Sequence of chain 1.A:
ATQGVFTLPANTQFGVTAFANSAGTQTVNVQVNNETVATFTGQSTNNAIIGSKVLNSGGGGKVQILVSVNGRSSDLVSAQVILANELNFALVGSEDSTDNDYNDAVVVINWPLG

Sequence of chain 1.B:
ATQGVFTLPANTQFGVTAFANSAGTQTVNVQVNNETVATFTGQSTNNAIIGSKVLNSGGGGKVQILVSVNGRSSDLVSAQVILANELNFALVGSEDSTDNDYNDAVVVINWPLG

A protein and the small-molecule ligand that binds it are described below.
Small molecule (SMILES): CO[C@@H]1O[C@@H](C)[C@@H](O)[C@@H](O)[C@@H]1O

Binding-site contacts:
Ligand atom C1 contacts residue ALA23 of chain 1.B at 3.9 Å (hydrophobic).
Ligand atom C4 contacts residue CA1 of chain 1.I at 3.5 Å.
Ligand atom C4 contacts residue GLY114 of chain 1.A at 3.5 Å.
Ligand atom C2 contacts residue ASP96 of chain 1.B at 3.4 Å.
Ligand atom C2 contacts residue CA1 of chain 1.H at 3.3 Å.
Ligand atom C2 contacts residue CA1 of chain 1.I at 3.8 Å.
Ligand atom C6 contacts residue ALA23 of chain 1.B at 3.6 Å (hydrophobic).
Ligand atom C3 contacts residue ASP99 of chain 1.B at 3.2 Å.
Ligand atom C1 contacts residue SER22 of chain 1.B at 3.3 Å.
Ligand atom C3 contacts residue CA1 of chain 1.H at 3.4 Å.
Ligand atom C1 contacts residue ASP96 of chain 1.B at 3.7 Å.
Ligand atom O2 contacts residue ASP99 of chain 1.B at 3.5 Å (salt-bridge).
Ligand atom O2 contacts residue ASP96 of chain 1.B at 2.6 Å (salt-bridge).
Ligand atom O3 contacts residue CA1 of chain 1.H at 2.5 Å.
Ligand atom O2 contacts residue CA1 of chain 1.H at 2.5 Å.
Ligand atom C3 contacts residue ASP104 of chain 1.B at 3.8 Å.
Ligand atom O4 contacts residue SER22 of chain 1.B at 3.5 Å.
Ligand atom O1 contacts residue SER97 of chain 1.B at 3.9 Å.
Ligand atom C2 contacts residue ASP104 of chain 1.B at 3.3 Å.
Ligand atom O1 contacts residue ASP96 of chain 1.B at 4.1 Å.
Ligand atom C2 contacts residue SER22 of chain 1.B at 3.5 Å.
Ligand atom O2 contacts residue ASP104 of chain 1.B at 3.1 Å (salt-bridge).
Ligand atom O4 contacts residue CA1 of chain 1.I at 2.5 Å.
Ligand atom O4 contacts residue ASP101 of chain 1.B at 4.1 Å.
Ligand atom O4 contacts residue GLY114 of chain 1.A at 2.5 Å (h-bond).
Ligand atom C4 contacts residue ASP99 of chain 1.B at 4.0 Å.
Ligand atom O2 contacts residue SER22 of chain 1.B at 4.2 Å.
Ligand atom O4 contacts residue ASP104 of chain 1.B at 3.9 Å.
Ligand atom C6 contacts residue GLY114 of chain 1.A at 3.7 Å.
Ligand atom O4 contacts residue ASN21 of chain 1.B at 3.1 Å (h-bond).
Ligand atom O3 contacts residue ASP101 of chain 1.B at 3.0 Å (salt-bridge).
Ligand atom O2 contacts residue GLU95 of chain 1.B at 3.4 Å (salt-bridge).
Ligand atom O3 contacts residue CA1 of chain 1.I at 2.5 Å.
Ligand atom C5 contacts residue ALA23 of chain 1.B at 3.9 Å (hydrophobic).
Ligand atom O3 contacts residue ASP99 of chain 1.B at 2.6 Å (salt-bridge).
Ligand atom O5 contacts residue ALA23 of chain 1.B at 2.9 Å (h-bond).
Ligand atom O5 contacts residue SER22 of chain 1.B at 3.5 Å (h-bond).
Ligand atom O3 contacts residue ASP104 of chain 1.B at 3.0 Å (salt-bridge).
Ligand atom O2 contacts residue SER97 of chain 1.B at 3.4 Å.
Ligand atom C3 contacts residue CA1 of chain 1.I at 3.4 Å.